Binding-site contacts:
Ligand atom C5 contacts residue TRP151 of chain 1.B at 3.8 Å (hydrophobic).
Ligand atom C12 contacts residue MET122 of chain 1.C at 4.0 Å (hydrophobic).
Ligand atom C7 contacts residue MET122 of chain 1.C at 4.0 Å (hydrophobic).
Ligand atom C2 contacts residue MET122 of chain 1.C at 4.1 Å (hydrophobic).
Ligand atom C4 contacts residue THR152 of chain 1.B at 4.1 Å.
Ligand atom C5 contacts residue TYR200 of chain 1.B at 4.2 Å (hydrophobic).
Ligand atom N10 contacts residue TYR200 of chain 1.B at 3.1 Å.
Ligand atom N10 contacts residue SER150 of chain 1.B at 4.2 Å.
Ligand atom C8 contacts residue MET122 of chain 1.C at 4.1 Å (hydrophobic).
Ligand atom C9 contacts residue CYS196 of chain 1.B at 4.1 Å (hydrophobic).
Ligand atom N3 contacts residue TRP151 of chain 1.B at 4.2 Å.
Ligand atom C11 contacts residue TRP151 of chain 1.B at 3.0 Å (hydrophobic).
Ligand atom C6 contacts residue TYR200 of chain 1.B at 4.1 Å (hydrophobic).
Ligand atom C7 contacts residue CYS196 of chain 1.B at 3.8 Å (hydrophobic).
Ligand atom C8 contacts residue TRP151 of chain 1.B at 3.5 Å (hydrophobic).
Ligand atom C12 contacts residue TRP151 of chain 1.B at 3.7 Å (hydrophobic).
Ligand atom N3 contacts residue THR152 of chain 1.B at 3.9 Å.
Ligand atom C9 contacts residue TYR200 of chain 1.B at 3.4 Å (hydrophobic).
Ligand atom C8 contacts residue CYS196 of chain 1.B at 3.7 Å (hydrophobic).
Ligand atom C7 contacts residue TYR200 of chain 1.B at 3.6 Å (hydrophobic).
Ligand atom C13 contacts residue TYR97 of chain 1.B at 3.8 Å (hydrophobic).
Ligand atom C9 contacts residue TRP151 of chain 1.B at 4.1 Å (hydrophobic).
Ligand atom C2 contacts residue LEU120 of chain 1.C at 3.5 Å (hydrophobic).
Ligand atom C13 contacts residue TRP61 of chain 1.C at 4.1 Å (hydrophobic).
Ligand atom C13 contacts residue TYR193 of chain 1.B at 3.9 Å (hydrophobic).
Ligand atom C7 contacts residue TRP151 of chain 1.B at 3.4 Å (hydrophobic).
Ligand atom C4 contacts residue TRP151 of chain 1.B at 3.5 Å (hydrophobic).
Ligand atom C9 contacts residue TYR97 of chain 1.B at 4.1 Å (hydrophobic).
Ligand atom C12 contacts residue TYR97 of chain 1.B at 3.4 Å (hydrophobic).
Ligand atom C2 contacts residue ARG112 of chain 1.C at 3.9 Å.
Ligand atom C11 contacts residue TYR97 of chain 1.B at 2.9 Å (hydrophobic).
Ligand atom C11 contacts residue SER150 of chain 1.B at 4.0 Å.
Ligand atom C1 contacts residue ARG112 of chain 1.C at 3.8 Å.
Ligand atom C5 contacts residue MET122 of chain 1.C at 4.2 Å (hydrophobic).
Ligand atom N3 contacts residue MET122 of chain 1.C at 4.0 Å.
Ligand atom N10 contacts residue TYR97 of chain 1.B at 3.0 Å (h-bond).
Ligand atom C13 contacts residue MET122 of chain 1.C at 4.1 Å (hydrophobic).
Ligand atom N10 contacts residue TRP151 of chain 1.B at 3.5 Å (h-bond).
Ligand atom C8 contacts residue TYR200 of chain 1.B at 3.5 Å (hydrophobic).
Ligand atom C1 contacts residue LEU120 of chain 1.C at 4.0 Å (hydrophobic).

The protein below binds the small molecule below.
Small molecule (SMILES): C(#C[C@@H]1CCCN1)c1cccnc1

Sequence of chain 1.B:
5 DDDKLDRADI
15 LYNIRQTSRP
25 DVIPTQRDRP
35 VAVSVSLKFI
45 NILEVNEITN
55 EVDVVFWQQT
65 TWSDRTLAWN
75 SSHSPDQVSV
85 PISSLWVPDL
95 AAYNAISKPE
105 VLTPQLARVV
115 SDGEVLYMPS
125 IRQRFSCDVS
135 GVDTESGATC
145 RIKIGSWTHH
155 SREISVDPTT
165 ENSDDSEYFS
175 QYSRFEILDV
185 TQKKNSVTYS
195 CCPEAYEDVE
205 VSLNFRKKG

Sequence of chain 1.C:
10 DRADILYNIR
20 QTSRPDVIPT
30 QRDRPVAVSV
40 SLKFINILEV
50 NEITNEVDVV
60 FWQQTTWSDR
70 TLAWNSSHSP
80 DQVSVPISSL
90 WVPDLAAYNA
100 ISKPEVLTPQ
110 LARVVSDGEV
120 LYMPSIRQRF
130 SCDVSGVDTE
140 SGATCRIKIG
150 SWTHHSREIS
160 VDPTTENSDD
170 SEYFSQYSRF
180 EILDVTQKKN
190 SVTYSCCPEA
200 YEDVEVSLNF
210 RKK